Sequence of chain 1.D:
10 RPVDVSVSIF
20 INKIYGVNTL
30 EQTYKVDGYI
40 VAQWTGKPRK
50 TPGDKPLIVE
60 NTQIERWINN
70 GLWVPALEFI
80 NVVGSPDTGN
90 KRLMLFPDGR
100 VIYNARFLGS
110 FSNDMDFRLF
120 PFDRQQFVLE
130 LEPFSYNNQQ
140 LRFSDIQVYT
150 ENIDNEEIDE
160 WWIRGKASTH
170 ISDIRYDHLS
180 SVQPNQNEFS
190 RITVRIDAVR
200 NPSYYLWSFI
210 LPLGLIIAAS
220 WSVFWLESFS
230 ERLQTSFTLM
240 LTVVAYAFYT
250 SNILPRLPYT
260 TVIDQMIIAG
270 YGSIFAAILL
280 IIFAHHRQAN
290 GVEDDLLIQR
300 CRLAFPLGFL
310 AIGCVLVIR

This small molecule binds to this protein.
Small molecule (SMILES): FC(F)O[C@H](Cl)C(F)(F)F

Binding-site contacts:
Ligand atom CL1 contacts residue THR237 of chain 1.B at 4.3 Å.
Ligand atom F01 contacts residue THR237 of chain 1.D at 4.2 Å.
Ligand atom F05 contacts residue THR237 of chain 1.B at 4.0 Å.
Ligand atom C03 contacts residue THR237 of chain 1.C at 3.1 Å.
Ligand atom F05 contacts residue THR237 of chain 1.C at 3.6 Å.
Ligand atom F04 contacts residue LEU240 of chain 1.D at 4.0 Å.
Ligand atom C01 contacts residue THR237 of chain 1.E at 3.2 Å.
Ligand atom CL1 contacts residue LEU240 of chain 1.C at 4.3 Å.
Ligand atom C03 contacts residue THR237 of chain 1.B at 4.3 Å.
Ligand atom C02 contacts residue THR237 of chain 1.A at 3.9 Å.
Ligand atom F04 contacts residue THR237 of chain 1.D at 3.1 Å.
Ligand atom F04 contacts residue THR237 of chain 1.C at 3.7 Å.
Ligand atom C03 contacts residue THR237 of chain 1.D at 4.1 Å.
Ligand atom CL1 contacts residue LEU240 of chain 1.B at 3.6 Å.
Ligand atom O01 contacts residue THR237 of chain 1.C at 3.7 Å.
Ligand atom C02 contacts residue THR237 of chain 1.B at 4.0 Å.
Ligand atom F05 contacts residue LEU240 of chain 1.C at 3.4 Å.
Ligand atom F01 contacts residue LEU240 of chain 1.A at 4.4 Å.
Ligand atom F02 contacts residue THR237 of chain 1.A at 3.1 Å.
Ligand atom F05 contacts residue LEU240 of chain 1.D at 4.1 Å.
Ligand atom F03 contacts residue THR237 of chain 1.D at 3.5 Å.
Ligand atom C01 contacts residue THR237 of chain 1.A at 4.1 Å.
Ligand atom F01 contacts residue LEU240 of chain 1.E at 3.6 Å.
Ligand atom F02 contacts residue THR237 of chain 1.E at 2.6 Å.
Ligand atom F01 contacts residue THR237 of chain 1.E at 3.4 Å.
Ligand atom CL1 contacts residue LEU240 of chain 1.A at 4.0 Å.
Ligand atom F03 contacts residue THR237 of chain 1.E at 3.2 Å.
Ligand atom O01 contacts residue THR237 of chain 1.B at 3.5 Å (h-bond).
Ligand atom CL1 contacts residue THR237 of chain 1.A at 4.4 Å.

Sequence of chain 1.B:
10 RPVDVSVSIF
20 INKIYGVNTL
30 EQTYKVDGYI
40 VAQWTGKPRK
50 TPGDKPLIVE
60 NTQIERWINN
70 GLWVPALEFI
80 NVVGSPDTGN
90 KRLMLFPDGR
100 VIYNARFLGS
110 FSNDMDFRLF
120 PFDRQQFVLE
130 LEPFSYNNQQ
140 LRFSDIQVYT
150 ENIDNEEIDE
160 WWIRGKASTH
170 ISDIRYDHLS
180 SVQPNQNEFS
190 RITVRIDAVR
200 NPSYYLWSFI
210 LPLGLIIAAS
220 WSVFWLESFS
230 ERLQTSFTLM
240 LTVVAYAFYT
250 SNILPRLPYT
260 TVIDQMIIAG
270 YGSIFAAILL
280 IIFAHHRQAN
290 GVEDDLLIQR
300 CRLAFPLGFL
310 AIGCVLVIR

Sequence of chain 1.E:
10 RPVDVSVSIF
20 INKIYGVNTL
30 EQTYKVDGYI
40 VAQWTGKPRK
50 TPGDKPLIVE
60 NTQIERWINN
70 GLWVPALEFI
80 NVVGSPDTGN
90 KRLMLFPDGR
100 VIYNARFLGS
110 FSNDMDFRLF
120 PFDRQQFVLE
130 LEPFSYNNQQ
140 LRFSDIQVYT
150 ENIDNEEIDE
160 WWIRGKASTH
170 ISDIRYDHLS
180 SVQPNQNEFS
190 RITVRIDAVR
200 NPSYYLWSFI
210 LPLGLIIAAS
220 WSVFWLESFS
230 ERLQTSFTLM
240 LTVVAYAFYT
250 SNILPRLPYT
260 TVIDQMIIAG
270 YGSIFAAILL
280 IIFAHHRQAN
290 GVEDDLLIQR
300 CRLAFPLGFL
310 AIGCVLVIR

Sequence of chain 1.C:
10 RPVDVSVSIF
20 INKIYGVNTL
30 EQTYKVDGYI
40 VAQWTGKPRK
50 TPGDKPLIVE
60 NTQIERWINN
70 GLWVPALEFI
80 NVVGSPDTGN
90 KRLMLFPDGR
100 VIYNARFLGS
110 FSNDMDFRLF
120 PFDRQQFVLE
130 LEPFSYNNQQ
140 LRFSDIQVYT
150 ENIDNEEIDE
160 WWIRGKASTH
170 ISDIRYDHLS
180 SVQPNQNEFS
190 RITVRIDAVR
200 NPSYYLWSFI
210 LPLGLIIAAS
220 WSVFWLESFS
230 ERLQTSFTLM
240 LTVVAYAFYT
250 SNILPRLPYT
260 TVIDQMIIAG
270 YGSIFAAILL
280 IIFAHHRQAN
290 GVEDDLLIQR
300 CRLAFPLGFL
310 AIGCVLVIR

Sequence of chain 1.A:
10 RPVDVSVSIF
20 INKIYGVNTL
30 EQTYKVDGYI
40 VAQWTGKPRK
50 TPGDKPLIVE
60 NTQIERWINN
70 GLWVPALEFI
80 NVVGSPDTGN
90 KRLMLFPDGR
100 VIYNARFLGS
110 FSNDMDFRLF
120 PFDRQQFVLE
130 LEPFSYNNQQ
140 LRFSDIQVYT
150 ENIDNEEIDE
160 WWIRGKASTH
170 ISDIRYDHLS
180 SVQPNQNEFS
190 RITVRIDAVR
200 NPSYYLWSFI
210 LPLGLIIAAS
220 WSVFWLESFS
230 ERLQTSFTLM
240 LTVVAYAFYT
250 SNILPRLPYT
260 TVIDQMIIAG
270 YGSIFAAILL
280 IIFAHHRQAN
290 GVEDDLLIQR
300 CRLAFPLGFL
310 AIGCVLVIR